A protein and the small-molecule ligand that binds it are described below.
Small molecule (SMILES): CC(C)(C)C(=O)N[C@H]1CCC[C@H]1CNc1cc(Cl)ccc1C(=O)O

Sequence of chain 2.A:
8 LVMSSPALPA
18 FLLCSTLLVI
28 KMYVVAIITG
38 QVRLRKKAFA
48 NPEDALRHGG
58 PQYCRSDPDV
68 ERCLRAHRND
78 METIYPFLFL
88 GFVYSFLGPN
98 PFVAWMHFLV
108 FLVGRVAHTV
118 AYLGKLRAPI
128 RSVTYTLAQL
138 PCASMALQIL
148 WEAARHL

Binding-site contacts:
Ligand atom C7 contacts residue GSH1 of chain 2.C at 4.1 Å.
Ligand atom C6 contacts residue ALA33 of chain 3.A at 4.1 Å (hydrophobic).
Ligand atom CL contacts residue THR133 of chain 2.A at 3.2 Å.
Ligand atom C2 contacts residue GSH1 of chain 2.C at 3.9 Å.
Ligand atom C contacts residue SER129 of chain 2.A at 3.5 Å.
Ligand atom C17 contacts residue PRO126 of chain 2.A at 3.9 Å (hydrophobic).
Ligand atom C10 contacts residue SER129 of chain 2.A at 4.2 Å.
Ligand atom C14 contacts residue VAL130 of chain 2.A at 3.9 Å (hydrophobic).
Ligand atom C3 contacts residue GLY37 of chain 3.A at 3.8 Å.
Ligand atom O2 contacts residue ARG54 of chain 3.A at 2.9 Å (salt-bridge).
Ligand atom O contacts residue GLY37 of chain 3.A at 3.7 Å.
Ligand atom C2 contacts residue GLY37 of chain 3.A at 3.8 Å.
Ligand atom O contacts residue LEU41 of chain 3.A at 3.8 Å.
Ligand atom N contacts residue GLY37 of chain 3.A at 3.9 Å.
Ligand atom C1 contacts residue GSH1 of chain 2.C at 4.0 Å.
Ligand atom C6 contacts residue GSH1 of chain 2.C at 3.5 Å.
Ligand atom CL contacts residue SER129 of chain 2.A at 3.8 Å.
Ligand atom C6 contacts residue TYR132 of chain 2.A at 4.1 Å (hydrophobic).
Ligand atom C3 contacts residue GSH1 of chain 2.C at 4.2 Å.
Ligand atom N contacts residue GSH1 of chain 2.C at 3.6 Å.
Ligand atom C12 contacts residue SER129 of chain 2.A at 3.6 Å.
Ligand atom C16 contacts residue PRO126 of chain 2.A at 3.6 Å (hydrophobic).
Ligand atom C7 contacts residue THR133 of chain 2.A at 3.9 Å.
Ligand atom C3 contacts residue LEU41 of chain 3.A at 3.8 Å (hydrophobic).
Ligand atom O1 contacts residue ARG54 of chain 3.A at 3.3 Å (salt-bridge).
Ligand atom C contacts residue GSH1 of chain 2.C at 3.9 Å.
Ligand atom C4 contacts residue GLY37 of chain 3.A at 3.8 Å.
Ligand atom C1 contacts residue PHE46 of chain 3.A at 3.9 Å (hydrophobic).
Ligand atom O1 contacts residue PRO126 of chain 2.A at 4.1 Å.
Ligand atom C11 contacts residue SER129 of chain 2.A at 4.0 Å.
Ligand atom C9 contacts residue LEU41 of chain 3.A at 3.9 Å (hydrophobic).
Ligand atom C6 contacts residue GLY37 of chain 3.A at 3.9 Å.
Ligand atom C17 contacts residue ARG54 of chain 3.A at 3.6 Å.
Ligand atom O contacts residue GLN38 of chain 3.A at 4.1 Å.
Ligand atom C11 contacts residue PRO126 of chain 2.A at 4.1 Å (hydrophobic).
Ligand atom C15 contacts residue PRO126 of chain 2.A at 3.7 Å (hydrophobic).
Ligand atom O1 contacts residue HIS55 of chain 3.A at 3.0 Å (h-bond).
Ligand atom CL contacts residue VAL130 of chain 2.A at 4.0 Å.
Ligand atom C7 contacts residue TYR132 of chain 2.A at 4.1 Å (hydrophobic).
Ligand atom N1 contacts residue SER129 of chain 2.A at 4.2 Å.

Sequence of chain 3.A:
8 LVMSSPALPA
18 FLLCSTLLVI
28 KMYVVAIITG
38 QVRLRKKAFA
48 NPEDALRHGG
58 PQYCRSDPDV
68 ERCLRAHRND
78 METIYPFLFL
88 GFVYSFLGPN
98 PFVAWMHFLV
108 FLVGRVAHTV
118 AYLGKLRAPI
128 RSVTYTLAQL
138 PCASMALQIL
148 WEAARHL